Binding-site contacts:
Ligand atom CG2 contacts residue PHE76 of chain 17.B at 3.8 Å (hydrophobic).

Sequence of chain 17.B:
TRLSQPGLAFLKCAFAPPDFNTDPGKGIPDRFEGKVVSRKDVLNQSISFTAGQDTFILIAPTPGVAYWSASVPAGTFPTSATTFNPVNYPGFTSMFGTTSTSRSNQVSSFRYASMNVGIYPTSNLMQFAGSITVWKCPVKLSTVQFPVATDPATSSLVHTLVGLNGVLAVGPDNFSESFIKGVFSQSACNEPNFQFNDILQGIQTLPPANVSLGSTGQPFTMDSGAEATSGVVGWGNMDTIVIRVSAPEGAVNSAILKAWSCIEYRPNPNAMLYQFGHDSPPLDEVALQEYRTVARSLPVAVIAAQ

A protein and the small-molecule ligand that binds it are described below.
Small molecule (SMILES): CC(C)[C@H](NC(=O)[C@H](CCCN=C(N)N)NC(=O)[C@@H](N)CCC(=O)O)C(=O)N[C@H](C=O)CCCCN